Binding-site contacts:
Ligand atom C8 contacts residue PHE286 of chain 1.A at 3.7 Å (hydrophobic).
Ligand atom C14 contacts residue LEU270 of chain 1.A at 3.8 Å (hydrophobic).
Ligand atom O13 contacts residue PHE252 of chain 1.A at 4.1 Å.
Ligand atom C21 contacts residue ALA245 of chain 1.A at 3.8 Å (hydrophobic).
Ligand atom C4 contacts residue PHE286 of chain 1.A at 3.6 Å (hydrophobic).
Ligand atom C21 contacts residue GLN241 of chain 1.A at 3.9 Å.
Ligand atom C19 contacts residue ALA249 of chain 1.A at 4.0 Å (hydrophobic).
Ligand atom C19 contacts residue GLN283 of chain 1.A at 3.8 Å.
Ligand atom C8 contacts residue MET282 of chain 1.A at 3.5 Å (hydrophobic).
Ligand atom C21 contacts residue ILE234 of chain 1.A at 3.9 Å (hydrophobic).
Ligand atom N11 contacts residue PHE286 of chain 1.A at 3.8 Å.
Ligand atom C4 contacts residue GLN283 of chain 1.A at 4.0 Å.
Ligand atom N11 contacts residue LEU191 of chain 1.A at 3.8 Å.
Ligand atom C9 contacts residue PHE286 of chain 1.A at 3.6 Å (hydrophobic).
Ligand atom O13 contacts residue PHE286 of chain 1.A at 3.9 Å.
Ligand atom C18 contacts residue GLN283 of chain 1.A at 3.7 Å.
Ligand atom C16 contacts residue LEU270 of chain 1.A at 3.9 Å (hydrophobic).
Ligand atom C18 contacts residue VAL248 of chain 1.A at 4.0 Å (hydrophobic).
Ligand atom C12 contacts residue LEU270 of chain 1.A at 3.6 Å (hydrophobic).
Ligand atom C22 contacts residue ILE234 of chain 1.A at 3.7 Å (hydrophobic).
Ligand atom C7 contacts residue PHE286 of chain 1.A at 3.8 Å (hydrophobic).
Ligand atom C2 contacts residue PHE252 of chain 1.A at 4.1 Å (hydrophobic).
Ligand atom C19 contacts residue LEU270 of chain 1.A at 4.0 Å (hydrophobic).
Ligand atom N10 contacts residue PHE286 of chain 1.A at 3.6 Å.
Ligand atom C18 contacts residue ILE234 of chain 1.A at 4.1 Å (hydrophobic).
Ligand atom C5 contacts residue PHE286 of chain 1.A at 3.5 Å (hydrophobic).
Ligand atom C16 contacts residue GLN283 of chain 1.A at 3.3 Å.
Ligand atom C14 contacts residue MET282 of chain 1.A at 3.8 Å (hydrophobic).
Ligand atom C12 contacts residue PHE286 of chain 1.A at 3.8 Å (hydrophobic).
Ligand atom C8 contacts residue GLN283 of chain 1.A at 3.8 Å.
Ligand atom C2 contacts residue PHE286 of chain 1.A at 3.4 Å (hydrophobic).
Ligand atom C9 contacts residue VAL248 of chain 1.A at 4.0 Å (hydrophobic).
Ligand atom C14 contacts residue GLN283 of chain 1.A at 3.7 Å.
Ligand atom C6 contacts residue PHE286 of chain 1.A at 3.6 Å (hydrophobic).
Ligand atom C20 contacts residue ALA233 of chain 1.A at 3.8 Å (hydrophobic).
Ligand atom C20 contacts residue ILE234 of chain 1.A at 3.7 Å (hydrophobic).
Ligand atom N3 contacts residue PHE286 of chain 1.A at 3.6 Å.
Ligand atom C22 contacts residue ALA233 of chain 1.A at 3.7 Å (hydrophobic).
Ligand atom C1 contacts residue PHE286 of chain 1.A at 3.6 Å (hydrophobic).
Ligand atom C7 contacts residue LEU270 of chain 1.A at 3.5 Å (hydrophobic).

Sequence of chain 1.A:
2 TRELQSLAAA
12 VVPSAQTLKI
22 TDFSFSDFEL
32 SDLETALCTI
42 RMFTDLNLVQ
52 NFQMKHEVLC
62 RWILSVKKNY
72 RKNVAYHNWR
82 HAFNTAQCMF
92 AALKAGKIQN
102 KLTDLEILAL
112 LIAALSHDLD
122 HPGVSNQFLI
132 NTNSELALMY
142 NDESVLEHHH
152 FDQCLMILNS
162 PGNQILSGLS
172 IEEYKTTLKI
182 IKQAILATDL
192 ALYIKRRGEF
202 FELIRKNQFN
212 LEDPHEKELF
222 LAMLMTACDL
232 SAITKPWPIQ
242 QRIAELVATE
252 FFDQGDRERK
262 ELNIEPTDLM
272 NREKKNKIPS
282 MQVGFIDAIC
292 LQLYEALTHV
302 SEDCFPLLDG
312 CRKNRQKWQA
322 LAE

The small molecule below binds the protein below.
Small molecule (SMILES): CCCCn1ccc(=O)c2c(N)nc(-c3ccccc3)cc21